Binding-site contacts:
Ligand atom C9 contacts residue TRP119 of chain 32.A at 4.3 Å (hydrophobic).
Ligand atom C11 contacts residue GLN132 of chain 32.A at 4.3 Å.
Ligand atom C7 contacts residue ALA118 of chain 32.A at 3.6 Å (hydrophobic).
Ligand atom O8 contacts residue TRP119 of chain 32.A at 3.8 Å.
Ligand atom O1A contacts residue ALA118 of chain 32.A at 4.5 Å.
Ligand atom C4 contacts residue ALA118 of chain 32.A at 4.0 Å (hydrophobic).
Ligand atom C10 contacts residue GLN65 of chain 33.A at 4.5 Å.
Ligand atom N5 contacts residue ALA118 of chain 32.A at 2.8 Å (h-bond).
Ligand atom O1B contacts residue ARG129 of chain 32.A at 3.9 Å.
Ligand atom O10 contacts residue ALA64 of chain 33.A at 3.8 Å.
Ligand atom C8 contacts residue GLN120 of chain 32.A at 4.1 Å.
Ligand atom C8 contacts residue ALA118 of chain 32.A at 4.3 Å (hydrophobic).
Ligand atom O8 contacts residue ALA118 of chain 32.A at 3.8 Å.
Ligand atom C5 contacts residue ALA118 of chain 32.A at 3.6 Å (hydrophobic).
Ligand atom C11 contacts residue TRP119 of chain 32.A at 4.4 Å (hydrophobic).
Ligand atom C10 contacts residue ALA64 of chain 33.A at 4.5 Å (hydrophobic).
Ligand atom O8 contacts residue GLN120 of chain 32.A at 2.8 Å (h-bond).
Ligand atom O9 contacts residue THR42 of chain 33.A at 4.0 Å.
Ligand atom C10 contacts residue ALA118 of chain 32.A at 3.8 Å (hydrophobic).
Ligand atom O10 contacts residue GLN65 of chain 33.A at 4.0 Å.
Ligand atom O1A contacts residue ARG129 of chain 32.A at 3.3 Å (salt-bridge).
Ligand atom C11 contacts residue ALA118 of chain 32.A at 3.9 Å (hydrophobic).
Ligand atom C1 contacts residue ARG129 of chain 32.A at 4.0 Å.
Ligand atom O9 contacts residue GLN120 of chain 32.A at 3.5 Å (h-bond).
Ligand atom C11 contacts residue GLN65 of chain 33.A at 3.7 Å.
Ligand atom C6 contacts residue ALA118 of chain 32.A at 3.4 Å (hydrophobic).

A protein and the small-molecule ligand that binds it are described below.
Small molecule (SMILES): CC(=O)N[C@H]1[C@H]([C@H](O)[C@H](O)CO)O[C@@](O[C@H]2[C@@H](O)[C@@H](CO)O[C@@H](O[C@H]3[C@H](O)[C@@H](O)[C@@H](O)O[C@@H]3CO)[C@@H]2O)(C(=O)O)C[C@@H]1O

Sequence of chain 33.A:
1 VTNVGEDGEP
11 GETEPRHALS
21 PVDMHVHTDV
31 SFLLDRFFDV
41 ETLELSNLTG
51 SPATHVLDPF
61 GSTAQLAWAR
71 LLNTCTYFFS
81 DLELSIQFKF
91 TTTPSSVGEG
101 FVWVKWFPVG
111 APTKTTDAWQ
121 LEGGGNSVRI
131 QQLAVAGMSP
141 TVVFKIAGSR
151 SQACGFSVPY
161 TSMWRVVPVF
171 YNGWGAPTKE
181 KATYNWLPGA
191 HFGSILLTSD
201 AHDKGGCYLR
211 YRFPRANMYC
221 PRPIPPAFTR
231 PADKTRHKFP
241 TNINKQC

Sequence of chain 32.A:
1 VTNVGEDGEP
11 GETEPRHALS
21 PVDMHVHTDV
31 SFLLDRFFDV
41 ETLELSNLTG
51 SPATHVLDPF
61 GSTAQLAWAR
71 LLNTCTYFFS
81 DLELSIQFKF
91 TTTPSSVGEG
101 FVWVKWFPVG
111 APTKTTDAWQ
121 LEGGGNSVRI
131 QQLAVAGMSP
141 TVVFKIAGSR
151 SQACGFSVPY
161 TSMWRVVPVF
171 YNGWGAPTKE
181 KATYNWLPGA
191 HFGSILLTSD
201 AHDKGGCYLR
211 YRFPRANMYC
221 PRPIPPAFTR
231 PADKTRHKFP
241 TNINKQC